The protein below binds the small molecule below.
Small molecule (SMILES): CC(=O)N[C@@H]1[C@@H](O)[C@H](O)[C@@H](CO)O[C@H]1O

Binding-site contacts:
Ligand atom C4 contacts residue ASN282 of chain 1.A at 4.2 Å.
Ligand atom C1 contacts residue ASN282 of chain 1.A at 1.4 Å.
Ligand atom O7 contacts residue ASN282 of chain 1.A at 4.5 Å.
Ligand atom N2 contacts residue GLU281 of chain 1.A at 2.7 Å (salt-bridge).
Ligand atom C7 contacts residue ASN282 of chain 1.A at 3.9 Å.
Ligand atom C7 contacts residue GLU281 of chain 1.A at 3.5 Å.
Ligand atom C2 contacts residue ASN282 of chain 1.A at 2.5 Å.
Ligand atom C8 contacts residue GLU281 of chain 1.A at 3.3 Å.
Ligand atom N2 contacts residue ASN282 of chain 1.A at 2.9 Å (h-bond).
Ligand atom C3 contacts residue ASN282 of chain 1.A at 3.8 Å.
Ligand atom C2 contacts residue GLU281 of chain 1.A at 3.7 Å.
Ligand atom C1 contacts residue GLU281 of chain 1.A at 3.6 Å.
Ligand atom O5 contacts residue ASN282 of chain 1.A at 2.4 Å (h-bond).
Ligand atom C5 contacts residue ASN282 of chain 1.A at 3.7 Å.

Sequence of chain 1.A:
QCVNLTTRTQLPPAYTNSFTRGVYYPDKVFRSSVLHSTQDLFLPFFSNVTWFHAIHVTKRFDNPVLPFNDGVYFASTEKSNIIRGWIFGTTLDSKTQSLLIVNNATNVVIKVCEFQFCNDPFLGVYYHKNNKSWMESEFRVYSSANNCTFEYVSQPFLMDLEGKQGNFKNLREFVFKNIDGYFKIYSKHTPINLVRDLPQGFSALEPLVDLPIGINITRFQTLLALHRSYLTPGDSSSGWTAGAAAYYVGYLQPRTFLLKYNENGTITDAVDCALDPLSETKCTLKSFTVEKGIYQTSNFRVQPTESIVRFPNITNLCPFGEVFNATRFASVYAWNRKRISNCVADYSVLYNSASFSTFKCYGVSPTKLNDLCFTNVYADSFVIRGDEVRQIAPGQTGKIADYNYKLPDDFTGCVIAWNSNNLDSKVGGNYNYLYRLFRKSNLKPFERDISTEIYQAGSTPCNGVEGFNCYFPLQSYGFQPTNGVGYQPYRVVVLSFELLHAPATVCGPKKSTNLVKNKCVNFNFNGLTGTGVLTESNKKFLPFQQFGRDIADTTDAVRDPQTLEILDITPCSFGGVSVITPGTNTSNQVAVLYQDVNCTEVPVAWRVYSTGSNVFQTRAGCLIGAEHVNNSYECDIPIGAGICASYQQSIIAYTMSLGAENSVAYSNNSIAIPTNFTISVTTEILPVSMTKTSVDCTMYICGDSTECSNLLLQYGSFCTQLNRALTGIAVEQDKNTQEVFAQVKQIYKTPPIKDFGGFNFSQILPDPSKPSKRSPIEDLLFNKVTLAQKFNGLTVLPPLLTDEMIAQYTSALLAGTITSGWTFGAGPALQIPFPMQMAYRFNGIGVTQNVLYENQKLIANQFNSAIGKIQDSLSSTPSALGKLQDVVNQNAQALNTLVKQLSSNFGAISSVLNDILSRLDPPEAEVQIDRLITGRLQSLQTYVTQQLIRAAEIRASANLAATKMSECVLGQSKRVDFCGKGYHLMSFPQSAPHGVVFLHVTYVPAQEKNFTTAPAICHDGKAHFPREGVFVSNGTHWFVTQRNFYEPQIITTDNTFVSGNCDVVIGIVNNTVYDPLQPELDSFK